This small molecule binds to this protein.
Small molecule (SMILES): CC(=O)N[C@@H]1[C@@H](O)[C@H](O)[C@@H](CO)O[C@H]1O

Binding-site contacts:
Ligand atom C8 contacts residue ASN240 of chain 27.F at 3.9 Å.
Ligand atom C1 contacts residue ASN240 of chain 27.F at 1.5 Å.
Ligand atom C3 contacts residue ASN240 of chain 27.F at 3.7 Å.
Ligand atom C2 contacts residue ASN240 of chain 27.F at 2.5 Å.
Ligand atom O5 contacts residue ASN240 of chain 27.F at 2.4 Å (h-bond).
Ligand atom C4 contacts residue ASN240 of chain 27.F at 4.3 Å.
Ligand atom N2 contacts residue ASN240 of chain 27.F at 2.8 Å (h-bond).
Ligand atom O7 contacts residue GLY239 of chain 27.F at 3.6 Å.
Ligand atom C5 contacts residue ASN240 of chain 27.F at 3.7 Å.
Ligand atom C7 contacts residue ASN240 of chain 27.F at 3.2 Å.
Ligand atom O7 contacts residue ASN240 of chain 27.F at 3.0 Å (h-bond).

Sequence of chain 27.F:
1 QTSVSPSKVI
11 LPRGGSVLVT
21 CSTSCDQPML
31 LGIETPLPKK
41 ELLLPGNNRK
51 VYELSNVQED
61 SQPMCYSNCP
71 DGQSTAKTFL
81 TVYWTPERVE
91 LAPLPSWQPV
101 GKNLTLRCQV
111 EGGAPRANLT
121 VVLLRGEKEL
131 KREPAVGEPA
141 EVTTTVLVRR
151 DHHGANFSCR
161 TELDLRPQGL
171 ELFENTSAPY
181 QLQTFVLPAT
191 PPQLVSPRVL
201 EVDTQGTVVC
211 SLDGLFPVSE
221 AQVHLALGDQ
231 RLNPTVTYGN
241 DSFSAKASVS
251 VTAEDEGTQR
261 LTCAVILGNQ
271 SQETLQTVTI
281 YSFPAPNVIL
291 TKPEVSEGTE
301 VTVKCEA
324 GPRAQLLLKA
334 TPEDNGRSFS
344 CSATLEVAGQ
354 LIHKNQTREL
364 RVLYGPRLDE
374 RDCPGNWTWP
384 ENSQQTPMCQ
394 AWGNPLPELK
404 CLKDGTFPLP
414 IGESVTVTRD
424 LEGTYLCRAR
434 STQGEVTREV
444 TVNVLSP